Binding-site contacts:
Ligand atom N1 contacts residue MN1 of chain 8.B at 2.3 Å.
Ligand atom C5 contacts residue HIS71 of chain 8.A at 3.1 Å.
Ligand atom N1 contacts residue HIS72 of chain 8.A at 3.2 Å (h-bond).
Ligand atom C5 contacts residue MN1 of chain 8.C at 3.2 Å.
Ligand atom C3 contacts residue HIS168 of chain 19.A at 4.2 Å.
Ligand atom C3 contacts residue GLU75 of chain 8.A at 3.8 Å.
Ligand atom N1 contacts residue MN1 of chain 8.C at 4.4 Å.
Ligand atom C5 contacts residue GLU75 of chain 8.A at 4.2 Å.
Ligand atom C5 contacts residue HIS167 of chain 19.A at 3.4 Å.
Ligand atom C5 contacts residue LEU105 of chain 19.A at 4.5 Å (hydrophobic).
Ligand atom N1 contacts residue GLU171 of chain 19.A at 3.1 Å (salt-bridge).
Ligand atom N4 contacts residue MN1 of chain 8.C at 2.2 Å.
Ligand atom N1 contacts residue LEU105 of chain 19.A at 4.2 Å.
Ligand atom C3 contacts residue MN1 of chain 8.B at 4.4 Å.
Ligand atom N1 contacts residue HIS167 of chain 19.A at 3.2 Å (h-bond).
Ligand atom N4 contacts residue HIS71 of chain 8.A at 3.1 Å (h-bond).
Ligand atom N4 contacts residue GLU75 of chain 8.A at 3.3 Å (salt-bridge).
Ligand atom N2 contacts residue MN1 of chain 8.B at 3.2 Å.
Ligand atom N2 contacts residue LEU105 of chain 19.A at 4.0 Å.
Ligand atom C5 contacts residue HIS72 of chain 8.A at 3.7 Å.
Ligand atom C5 contacts residue GLU171 of chain 19.A at 4.1 Å.
Ligand atom N4 contacts residue LEU105 of chain 19.A at 4.1 Å.
Ligand atom N4 contacts residue HIS72 of chain 8.A at 4.4 Å.
Ligand atom C3 contacts residue LEU105 of chain 19.A at 3.8 Å (hydrophobic).
Ligand atom N1 contacts residue HIS71 of chain 8.A at 4.5 Å.
Ligand atom C3 contacts residue HIS71 of chain 8.A at 4.4 Å.
Ligand atom N2 contacts residue GLU171 of chain 19.A at 3.6 Å.
Ligand atom C3 contacts residue ARG119 of chain 21.A at 4.5 Å.
Ligand atom N4 contacts residue MN1 of chain 8.B at 4.4 Å.
Ligand atom C5 contacts residue MN1 of chain 8.B at 3.2 Å.
Ligand atom C3 contacts residue MN1 of chain 8.C at 3.2 Å.
Ligand atom C5 contacts residue HIS168 of chain 19.A at 3.8 Å.
Ligand atom N2 contacts residue MN1 of chain 8.C at 4.4 Å.
Ligand atom N4 contacts residue HIS168 of chain 19.A at 3.4 Å (h-bond).
Ligand atom N2 contacts residue HIS72 of chain 8.A at 4.1 Å.

The small molecule below binds the protein below.
Small molecule (SMILES): c1nnc[nH]1

Sequence of chain 21.A:
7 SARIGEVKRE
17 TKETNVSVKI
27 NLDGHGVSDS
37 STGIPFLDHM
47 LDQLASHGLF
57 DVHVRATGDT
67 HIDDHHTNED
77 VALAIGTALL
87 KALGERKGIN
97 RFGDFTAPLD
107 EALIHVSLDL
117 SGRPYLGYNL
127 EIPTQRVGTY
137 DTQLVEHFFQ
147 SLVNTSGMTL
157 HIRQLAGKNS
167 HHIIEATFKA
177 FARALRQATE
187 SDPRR

Sequence of chain 19.A:
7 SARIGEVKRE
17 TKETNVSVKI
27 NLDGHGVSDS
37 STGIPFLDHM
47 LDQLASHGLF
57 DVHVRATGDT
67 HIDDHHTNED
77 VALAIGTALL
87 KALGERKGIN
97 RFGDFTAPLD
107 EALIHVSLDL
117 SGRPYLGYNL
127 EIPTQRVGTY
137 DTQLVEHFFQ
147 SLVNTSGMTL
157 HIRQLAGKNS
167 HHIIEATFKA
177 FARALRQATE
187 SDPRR

Sequence of chain 8.A:
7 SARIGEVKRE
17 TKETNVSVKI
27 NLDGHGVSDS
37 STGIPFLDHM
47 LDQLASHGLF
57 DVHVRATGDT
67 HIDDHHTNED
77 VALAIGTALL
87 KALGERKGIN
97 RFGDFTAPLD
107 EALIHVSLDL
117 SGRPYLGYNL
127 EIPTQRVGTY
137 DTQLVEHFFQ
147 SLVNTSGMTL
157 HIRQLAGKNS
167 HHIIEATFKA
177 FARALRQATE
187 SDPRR